Binding-site contacts:
Ligand atom C19 contacts residue ASP81 of chain 1.A at 3.5 Å.
Ligand atom C13 contacts residue ASP277 of chain 1.A at 3.3 Å.
Ligand atom C20 contacts residue GLY279 of chain 1.A at 3.7 Å.
Ligand atom C16 contacts residue SER84 of chain 1.A at 3.8 Å.
Ligand atom C1 contacts residue TYR120 of chain 1.A at 3.7 Å (hydrophobic).
Ligand atom C17 contacts residue GLY279 of chain 1.A at 3.5 Å.
Ligand atom N2 contacts residue GLY279 of chain 1.A at 3.0 Å (h-bond).
Ligand atom O4 contacts residue GLY83 of chain 1.A at 3.2 Å (h-bond).
Ligand atom C15 contacts residue TYR247 of chain 1.A at 3.8 Å (hydrophobic).
Ligand atom F2 contacts residue ILE159 of chain 1.A at 3.5 Å.
Ligand atom O3 contacts residue SER84 of chain 1.A at 3.5 Å.
Ligand atom C15 contacts residue GLY83 of chain 1.A at 3.7 Å.
Ligand atom N1 contacts residue ASP277 of chain 1.A at 2.8 Å (salt-bridge).
Ligand atom O2 contacts residue THR121 of chain 1.A at 3.4 Å (h-bond).
Ligand atom N2 contacts residue THR280 of chain 1.A at 3.8 Å.
Ligand atom C12 contacts residue GLY279 of chain 1.A at 3.7 Å.
Ligand atom O1 contacts residue TYR120 of chain 1.A at 3.5 Å.
Ligand atom C20 contacts residue TYR120 of chain 1.A at 3.8 Å (hydrophobic).
Ligand atom C9 contacts residue ASP277 of chain 1.A at 3.4 Å.
Ligand atom C18 contacts residue TYR247 of chain 1.A at 3.6 Å (hydrophobic).
Ligand atom C8 contacts residue THR121 of chain 1.A at 3.7 Å.
Ligand atom O3 contacts residue TYR120 of chain 1.A at 3.6 Å.
Ligand atom C5 contacts residue PHE157 of chain 1.A at 3.7 Å (hydrophobic).
Ligand atom O4 contacts residue TYR247 of chain 1.A at 3.6 Å.
Ligand atom C4 contacts residue GLY279 of chain 1.A at 3.7 Å.
Ligand atom O3 contacts residue ASP81 of chain 1.A at 2.7 Å (salt-bridge).
Ligand atom C14 contacts residue PRO119 of chain 1.A at 3.7 Å (hydrophobic).
Ligand atom C17 contacts residue ASP81 of chain 1.A at 3.5 Å.
Ligand atom C10 contacts residue ASP277 of chain 1.A at 3.5 Å.
Ligand atom C16 contacts residue TYR120 of chain 1.A at 3.6 Å (hydrophobic).
Ligand atom O3 contacts residue GLY83 of chain 1.A at 3.4 Å (h-bond).
Ligand atom C15 contacts residue ILE175 of chain 1.A at 3.6 Å (hydrophobic).
Ligand atom C7 contacts residue THR121 of chain 1.A at 3.7 Å.
Ligand atom C2 contacts residue GLY279 of chain 1.A at 3.3 Å.
Ligand atom F2 contacts residue TRP164 of chain 1.A at 3.6 Å.
Ligand atom C2 contacts residue LEU79 of chain 1.A at 3.5 Å (hydrophobic).
Ligand atom N1 contacts residue GLY83 of chain 1.A at 3.0 Å (h-bond).
Ligand atom O1 contacts residue THR121 of chain 1.A at 3.0 Å (h-bond).
Ligand atom C10 contacts residue GLY83 of chain 1.A at 3.5 Å.
Ligand atom F1 contacts residue PHE157 of chain 1.A at 3.2 Å.

Sequence of chain 1.A:
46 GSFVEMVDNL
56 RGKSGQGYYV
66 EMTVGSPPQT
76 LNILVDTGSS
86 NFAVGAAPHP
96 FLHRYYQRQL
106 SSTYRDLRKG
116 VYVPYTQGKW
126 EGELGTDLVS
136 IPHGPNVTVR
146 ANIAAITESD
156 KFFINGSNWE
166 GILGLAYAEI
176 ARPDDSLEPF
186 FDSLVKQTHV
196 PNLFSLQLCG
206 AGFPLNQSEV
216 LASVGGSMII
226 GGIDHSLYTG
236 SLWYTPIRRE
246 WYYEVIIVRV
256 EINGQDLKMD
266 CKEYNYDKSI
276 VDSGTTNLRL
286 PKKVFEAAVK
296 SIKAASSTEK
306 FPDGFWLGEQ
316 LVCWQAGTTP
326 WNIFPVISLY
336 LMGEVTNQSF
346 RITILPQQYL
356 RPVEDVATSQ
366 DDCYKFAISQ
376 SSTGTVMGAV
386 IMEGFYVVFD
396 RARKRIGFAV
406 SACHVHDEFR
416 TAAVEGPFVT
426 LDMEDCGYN

A protein and the small-molecule ligand that binds it are described below.
Small molecule (SMILES): CC(=O)N[C@@H](Cc1cc(F)cc(F)c1)[C@H](O)[C@H]1CO[C@@H](OCC(C)(C)C)[C@H](C)N1